Sequence of chain 1.C:
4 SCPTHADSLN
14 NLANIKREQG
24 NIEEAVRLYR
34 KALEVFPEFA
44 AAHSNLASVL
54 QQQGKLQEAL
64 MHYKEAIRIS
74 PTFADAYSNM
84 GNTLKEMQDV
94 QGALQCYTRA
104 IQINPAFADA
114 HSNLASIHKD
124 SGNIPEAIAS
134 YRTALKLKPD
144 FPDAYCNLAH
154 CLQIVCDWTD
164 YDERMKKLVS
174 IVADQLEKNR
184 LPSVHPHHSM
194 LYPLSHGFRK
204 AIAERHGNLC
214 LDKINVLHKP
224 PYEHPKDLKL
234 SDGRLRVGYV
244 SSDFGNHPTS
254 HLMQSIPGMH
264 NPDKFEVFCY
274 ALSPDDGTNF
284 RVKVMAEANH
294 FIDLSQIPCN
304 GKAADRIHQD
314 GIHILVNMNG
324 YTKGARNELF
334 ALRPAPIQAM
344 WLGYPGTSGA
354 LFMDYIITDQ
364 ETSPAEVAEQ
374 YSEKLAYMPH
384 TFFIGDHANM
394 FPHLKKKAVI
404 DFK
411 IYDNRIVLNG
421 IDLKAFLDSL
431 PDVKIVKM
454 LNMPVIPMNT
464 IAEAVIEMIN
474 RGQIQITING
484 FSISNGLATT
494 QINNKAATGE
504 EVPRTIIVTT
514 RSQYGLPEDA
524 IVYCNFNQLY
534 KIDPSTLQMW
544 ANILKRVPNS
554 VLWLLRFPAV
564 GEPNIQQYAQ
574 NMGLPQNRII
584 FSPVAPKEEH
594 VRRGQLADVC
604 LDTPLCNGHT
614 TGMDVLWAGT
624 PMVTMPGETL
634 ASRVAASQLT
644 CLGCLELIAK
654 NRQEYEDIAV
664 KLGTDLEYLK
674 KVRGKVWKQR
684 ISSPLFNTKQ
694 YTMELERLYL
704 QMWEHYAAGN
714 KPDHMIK

This protein binds this small molecule.
Small molecule (SMILES): CC(=O)N[C@@H]1[C@@H](O)[C@H](O)[C@@H](CO)O[C@H]1O

Binding-site contacts:
Ligand atom O6 contacts residue HIS250 of chain 1.C at 3.8 Å.
Ligand atom C6 contacts residue THR252 of chain 1.C at 3.4 Å.
Ligand atom C3 contacts residue UDP1 of chain 1.K at 3.4 Å.
Ligand atom N2 contacts residue UDP1 of chain 1.K at 2.9 Å (h-bond).
Ligand atom O6 contacts residue SER7 of chain 1.G at 3.8 Å.
Ligand atom C8 contacts residue TYR533 of chain 1.C at 3.2 Å (hydrophobic).
Ligand atom C6 contacts residue PRO251 of chain 1.C at 3.9 Å (hydrophobic).
Ligand atom C2 contacts residue UDP1 of chain 1.K at 3.6 Å.
Ligand atom O3 contacts residue PRO348 of chain 1.C at 3.8 Å.
Ligand atom C5 contacts residue THR613 of chain 1.C at 3.8 Å.
Ligand atom O4 contacts residue LEU345 of chain 1.C at 2.8 Å (h-bond).
Ligand atom C8 contacts residue LYS534 of chain 1.C at 3.9 Å.
Ligand atom C4 contacts residue GLY346 of chain 1.C at 3.6 Å.
Ligand atom O7 contacts residue SER7 of chain 1.G at 3.6 Å.
Ligand atom O4 contacts residue PHE386 of chain 1.C at 3.5 Å.
Ligand atom O5 contacts residue SER7 of chain 1.G at 2.0 Å (h-bond).
Ligand atom C7 contacts residue UDP1 of chain 1.K at 3.6 Å.
Ligand atom O3 contacts residue HIS612 of chain 1.C at 2.9 Å (h-bond).
Ligand atom C4 contacts residue LEU345 of chain 1.C at 3.5 Å (hydrophobic).
Ligand atom O3 contacts residue LEU345 of chain 1.C at 4.0 Å.
Ligand atom C3 contacts residue SER7 of chain 1.G at 3.7 Å.
Ligand atom C7 contacts residue HIS612 of chain 1.C at 4.0 Å.
Ligand atom C1 contacts residue UDP1 of chain 1.K at 3.4 Å.
Ligand atom C2 contacts residue SER7 of chain 1.G at 2.4 Å.
Ligand atom C3 contacts residue HIS612 of chain 1.C at 3.6 Å.
Ligand atom O6 contacts residue GLY346 of chain 1.C at 3.3 Å (h-bond).
Ligand atom C8 contacts residue UDP1 of chain 1.K at 3.2 Å.
Ligand atom C5 contacts residue PRO251 of chain 1.C at 4.0 Å (hydrophobic).
Ligand atom N2 contacts residue HIS612 of chain 1.C at 3.6 Å.
Ligand atom N2 contacts residue SER7 of chain 1.G at 3.2 Å (h-bond).
Ligand atom C5 contacts residue SER7 of chain 1.G at 3.4 Å.
Ligand atom O6 contacts residue THR252 of chain 1.C at 2.8 Å (h-bond).
Ligand atom C1 contacts residue SER7 of chain 1.G at 1.5 Å.
Ligand atom O7 contacts residue PRO348 of chain 1.C at 3.4 Å.
Ligand atom C5 contacts residue UDP1 of chain 1.K at 4.0 Å.
Ligand atom O7 contacts residue HIS190 of chain 1.C at 3.1 Å.
Ligand atom C7 contacts residue SER7 of chain 1.G at 3.6 Å.
Ligand atom C4 contacts residue SER7 of chain 1.G at 3.9 Å.
Ligand atom O4 contacts residue LEU255 of chain 1.C at 3.9 Å.
Ligand atom C6 contacts residue LEU255 of chain 1.C at 4.1 Å (hydrophobic).

Sequence of chain 1.G:
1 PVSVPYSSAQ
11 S